Binding-site contacts:
Ligand atom N2 contacts residue ASN556 of chain 1.A at 3.0 Å (h-bond).
Ligand atom C4 contacts residue ASN556 of chain 1.A at 4.2 Å.
Ligand atom C2 contacts residue ASN556 of chain 1.A at 2.5 Å.
Ligand atom C7 contacts residue ASN556 of chain 1.A at 3.4 Å.
Ligand atom C5 contacts residue GLN555 of chain 1.A at 4.0 Å.
Ligand atom O5 contacts residue GLN555 of chain 1.A at 3.8 Å.
Ligand atom C1 contacts residue ASN556 of chain 1.A at 1.4 Å.
Ligand atom O6 contacts residue GLN555 of chain 1.A at 3.6 Å (h-bond).
Ligand atom O5 contacts residue ASN556 of chain 1.A at 2.4 Å (h-bond).
Ligand atom C3 contacts residue ASN556 of chain 1.A at 3.8 Å.
Ligand atom O7 contacts residue ASN556 of chain 1.A at 3.5 Å (h-bond).
Ligand atom C6 contacts residue GLN555 of chain 1.A at 3.4 Å.
Ligand atom C8 contacts residue THR525 of chain 1.A at 3.9 Å.
Ligand atom C5 contacts residue ASN556 of chain 1.A at 3.6 Å.

Sequence of chain 1.A:
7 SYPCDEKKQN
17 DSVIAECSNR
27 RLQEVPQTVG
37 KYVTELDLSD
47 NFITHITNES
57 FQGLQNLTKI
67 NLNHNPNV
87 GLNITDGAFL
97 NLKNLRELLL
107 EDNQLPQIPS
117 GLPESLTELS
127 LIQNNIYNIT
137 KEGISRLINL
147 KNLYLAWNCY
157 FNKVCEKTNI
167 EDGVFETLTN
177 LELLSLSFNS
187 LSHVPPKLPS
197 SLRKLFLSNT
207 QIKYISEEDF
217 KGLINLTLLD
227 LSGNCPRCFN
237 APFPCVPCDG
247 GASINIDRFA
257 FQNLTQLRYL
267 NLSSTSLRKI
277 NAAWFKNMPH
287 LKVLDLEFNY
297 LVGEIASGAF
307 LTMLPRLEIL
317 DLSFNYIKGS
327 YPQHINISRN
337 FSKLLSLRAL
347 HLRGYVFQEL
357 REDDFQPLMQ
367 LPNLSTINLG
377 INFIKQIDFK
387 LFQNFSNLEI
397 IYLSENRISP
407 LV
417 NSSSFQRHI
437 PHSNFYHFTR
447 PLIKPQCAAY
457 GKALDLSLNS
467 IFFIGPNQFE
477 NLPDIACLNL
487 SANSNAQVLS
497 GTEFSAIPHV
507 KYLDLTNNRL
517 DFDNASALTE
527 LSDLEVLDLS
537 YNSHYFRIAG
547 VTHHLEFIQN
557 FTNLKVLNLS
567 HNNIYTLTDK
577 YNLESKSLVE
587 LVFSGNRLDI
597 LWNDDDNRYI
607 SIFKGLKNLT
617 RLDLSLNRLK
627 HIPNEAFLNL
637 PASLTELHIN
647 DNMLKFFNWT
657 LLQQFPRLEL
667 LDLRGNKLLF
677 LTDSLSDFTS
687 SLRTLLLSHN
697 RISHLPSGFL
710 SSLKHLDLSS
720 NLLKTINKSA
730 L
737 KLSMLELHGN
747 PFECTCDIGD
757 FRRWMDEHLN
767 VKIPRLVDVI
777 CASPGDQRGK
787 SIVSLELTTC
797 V

This protein binds this small molecule.
Small molecule (SMILES): CC(=O)N[C@@H]1[C@@H](O)[C@H](O)[C@@H](CO)O[C@H]1O